Sequence of chain 1.B:
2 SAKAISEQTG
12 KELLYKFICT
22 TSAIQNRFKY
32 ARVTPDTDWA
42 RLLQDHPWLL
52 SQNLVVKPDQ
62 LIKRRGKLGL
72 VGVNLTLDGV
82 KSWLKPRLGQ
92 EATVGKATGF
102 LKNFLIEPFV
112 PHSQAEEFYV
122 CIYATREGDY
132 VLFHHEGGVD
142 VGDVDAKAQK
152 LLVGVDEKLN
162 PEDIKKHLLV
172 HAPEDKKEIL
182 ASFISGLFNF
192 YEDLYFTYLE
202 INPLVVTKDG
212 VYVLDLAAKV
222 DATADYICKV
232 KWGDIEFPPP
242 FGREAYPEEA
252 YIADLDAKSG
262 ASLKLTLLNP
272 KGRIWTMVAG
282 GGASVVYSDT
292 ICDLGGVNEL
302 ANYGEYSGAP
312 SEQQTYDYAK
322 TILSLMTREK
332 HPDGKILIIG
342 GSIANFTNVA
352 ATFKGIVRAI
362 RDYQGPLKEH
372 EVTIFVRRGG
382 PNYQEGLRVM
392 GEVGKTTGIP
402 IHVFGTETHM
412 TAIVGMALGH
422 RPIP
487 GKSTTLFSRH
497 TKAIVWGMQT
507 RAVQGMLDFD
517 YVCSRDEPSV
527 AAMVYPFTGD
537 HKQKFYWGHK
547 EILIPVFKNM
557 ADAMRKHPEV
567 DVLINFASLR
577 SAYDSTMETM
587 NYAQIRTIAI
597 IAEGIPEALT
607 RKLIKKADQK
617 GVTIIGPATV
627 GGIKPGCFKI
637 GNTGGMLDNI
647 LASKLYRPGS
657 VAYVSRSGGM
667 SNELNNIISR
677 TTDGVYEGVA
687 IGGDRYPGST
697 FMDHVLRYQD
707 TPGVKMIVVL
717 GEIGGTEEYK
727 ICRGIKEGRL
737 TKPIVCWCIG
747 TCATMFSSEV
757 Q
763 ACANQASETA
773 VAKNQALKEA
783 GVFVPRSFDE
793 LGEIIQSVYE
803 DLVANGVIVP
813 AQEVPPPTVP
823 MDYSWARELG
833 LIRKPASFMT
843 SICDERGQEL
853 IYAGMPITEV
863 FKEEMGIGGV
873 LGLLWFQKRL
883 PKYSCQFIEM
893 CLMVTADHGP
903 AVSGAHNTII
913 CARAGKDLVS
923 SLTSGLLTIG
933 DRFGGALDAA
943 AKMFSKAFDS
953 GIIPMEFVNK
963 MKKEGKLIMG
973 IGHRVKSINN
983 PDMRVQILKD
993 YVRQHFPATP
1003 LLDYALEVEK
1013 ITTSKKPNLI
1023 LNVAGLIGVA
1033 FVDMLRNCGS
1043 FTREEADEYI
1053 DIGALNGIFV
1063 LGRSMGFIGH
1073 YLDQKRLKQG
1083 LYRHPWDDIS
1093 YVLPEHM

This small molecule binds to this protein.
Small molecule (SMILES): CC(C)(COP(=O)(O)OP(=O)(O)OC[C@H]1O[C@@H](n2cnc3c(N)ncnc32)[C@H](O)[C@@H]1OP(=O)(O)O)[C@@H](O)C(=O)NCCC(=O)NCCSC(=O)C[C@@](O)(CC(=O)O)C(=O)O

Sequence of chain 1.D:
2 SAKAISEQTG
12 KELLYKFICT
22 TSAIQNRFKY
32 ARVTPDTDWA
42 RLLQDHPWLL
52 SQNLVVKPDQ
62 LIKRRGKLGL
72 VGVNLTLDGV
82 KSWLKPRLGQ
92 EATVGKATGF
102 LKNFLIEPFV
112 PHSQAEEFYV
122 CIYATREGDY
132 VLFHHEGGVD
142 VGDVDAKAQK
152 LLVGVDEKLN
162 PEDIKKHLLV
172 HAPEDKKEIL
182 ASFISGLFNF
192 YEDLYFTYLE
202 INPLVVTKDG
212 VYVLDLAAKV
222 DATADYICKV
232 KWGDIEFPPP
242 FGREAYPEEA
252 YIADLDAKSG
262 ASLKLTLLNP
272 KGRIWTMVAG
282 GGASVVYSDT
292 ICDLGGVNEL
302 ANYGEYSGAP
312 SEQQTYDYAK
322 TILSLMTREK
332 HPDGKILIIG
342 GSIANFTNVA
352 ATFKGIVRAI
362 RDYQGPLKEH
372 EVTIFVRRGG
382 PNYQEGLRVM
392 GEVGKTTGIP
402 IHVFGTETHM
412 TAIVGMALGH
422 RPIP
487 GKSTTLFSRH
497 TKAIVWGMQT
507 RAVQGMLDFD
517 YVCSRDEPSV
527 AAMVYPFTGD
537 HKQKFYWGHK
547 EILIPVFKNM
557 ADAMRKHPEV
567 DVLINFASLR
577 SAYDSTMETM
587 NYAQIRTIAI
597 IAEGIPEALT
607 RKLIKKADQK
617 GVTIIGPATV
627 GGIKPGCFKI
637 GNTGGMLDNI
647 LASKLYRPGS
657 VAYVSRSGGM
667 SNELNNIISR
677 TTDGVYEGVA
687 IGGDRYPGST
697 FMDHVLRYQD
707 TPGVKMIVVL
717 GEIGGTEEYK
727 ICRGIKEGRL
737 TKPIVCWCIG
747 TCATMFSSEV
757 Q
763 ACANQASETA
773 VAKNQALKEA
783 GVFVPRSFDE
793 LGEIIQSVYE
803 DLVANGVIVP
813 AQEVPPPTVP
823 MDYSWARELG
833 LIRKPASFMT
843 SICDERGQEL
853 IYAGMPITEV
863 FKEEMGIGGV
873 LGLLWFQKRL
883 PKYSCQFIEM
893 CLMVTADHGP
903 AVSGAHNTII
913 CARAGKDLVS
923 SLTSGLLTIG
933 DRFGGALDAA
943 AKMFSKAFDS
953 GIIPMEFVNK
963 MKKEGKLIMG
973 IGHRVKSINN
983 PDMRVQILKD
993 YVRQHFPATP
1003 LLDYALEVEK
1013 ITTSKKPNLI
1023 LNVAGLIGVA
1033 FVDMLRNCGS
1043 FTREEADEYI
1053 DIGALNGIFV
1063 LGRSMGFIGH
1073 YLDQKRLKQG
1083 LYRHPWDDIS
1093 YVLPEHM

Binding-site contacts:
Ligand atom N3 contacts residue ILE970 of chain 1.B at 3.4 Å (h-bond).
Ligand atom N4 contacts residue COA1 of chain 1.N at 3.1 Å (h-bond).
Ligand atom O16 contacts residue ARG379 of chain 1.D at 3.3 Å (salt-bridge).
Ligand atom O18 contacts residue THR348 of chain 1.D at 2.9 Å (h-bond).
Ligand atom C22 contacts residue PO41 of chain 1.W at 3.4 Å.
Ligand atom C17 contacts residue ASN638 of chain 1.D at 3.4 Å.
Ligand atom O14 contacts residue ASN638 of chain 1.D at 3.3 Å (h-bond).
Ligand atom O7 contacts residue LEU1021 of chain 1.B at 3.2 Å.
Ligand atom O12 contacts residue SER574 of chain 1.D at 2.5 Å (h-bond).
Ligand atom N4 contacts residue ILE973 of chain 1.B at 2.8 Å (h-bond).
Ligand atom N1 contacts residue LEU1021 of chain 1.B at 3.4 Å.
Ligand atom O12 contacts residue ARG576 of chain 1.D at 2.5 Å (salt-bridge).
Ligand atom O19 contacts residue ASN346 of chain 1.D at 2.8 Å (h-bond).
Ligand atom O3 contacts residue LYS1018 of chain 1.B at 3.3 Å (salt-bridge).
Ligand atom C23 contacts residue THR348 of chain 1.D at 3.6 Å.
Ligand atom O1 contacts residue LYS1018 of chain 1.B at 3.4 Å.
Ligand atom O18 contacts residue PHE347 of chain 1.D at 3.1 Å (h-bond).
Ligand atom C18 contacts residue ASN638 of chain 1.D at 3.4 Å.
Ligand atom O11 contacts residue LYS964 of chain 1.B at 3.0 Å (salt-bridge).
Ligand atom O18 contacts residue ASN346 of chain 1.D at 3.0 Å (h-bond).
Ligand atom P2 contacts residue SER574 of chain 1.D at 3.4 Å.
Ligand atom C10 contacts residue LEU969 of chain 1.B at 3.5 Å (hydrophobic).
Ligand atom O10 contacts residue SER577 of chain 1.D at 3.5 Å.
Ligand atom O16 contacts residue THR348 of chain 1.D at 3.0 Å (h-bond).
Ligand atom O16 contacts residue ALA345 of chain 1.D at 3.6 Å.
Ligand atom C2 contacts residue GLN505 of chain 1.D at 3.5 Å.
Ligand atom O14 contacts residue ILE597 of chain 1.D at 3.3 Å.
Ligand atom C20 contacts residue PHE347 of chain 1.D at 3.5 Å (hydrophobic).
Ligand atom O20 contacts residue THR348 of chain 1.D at 2.5 Å (h-bond).
Ligand atom C4 contacts residue LYS1018 of chain 1.B at 3.3 Å.
Ligand atom O15 contacts residue GLY309 of chain 1.D at 3.6 Å (h-bond).
Ligand atom O4 contacts residue LYS1018 of chain 1.B at 3.3 Å (salt-bridge).
Ligand atom C contacts residue PHE572 of chain 1.D at 3.5 Å (hydrophobic).
Ligand atom C26 contacts residue ASN346 of chain 1.D at 3.4 Å.
Ligand atom C10 contacts residue LEU1021 of chain 1.B at 3.5 Å (hydrophobic).
Ligand atom O8 contacts residue PHE533 of chain 1.D at 3.2 Å.
Ligand atom O17 contacts residue ARG379 of chain 1.D at 3.5 Å (salt-bridge).
Ligand atom O10 contacts residue SER574 of chain 1.D at 3.1 Å (h-bond).
Ligand atom O18 contacts residue ALA345 of chain 1.D at 3.3 Å.
Ligand atom O17 contacts residue ALA280 of chain 1.D at 3.5 Å.